This small molecule binds to this protein.
Small molecule (SMILES): Oc1nc(O)nc(O)n1

Sequence of chain 1.C:
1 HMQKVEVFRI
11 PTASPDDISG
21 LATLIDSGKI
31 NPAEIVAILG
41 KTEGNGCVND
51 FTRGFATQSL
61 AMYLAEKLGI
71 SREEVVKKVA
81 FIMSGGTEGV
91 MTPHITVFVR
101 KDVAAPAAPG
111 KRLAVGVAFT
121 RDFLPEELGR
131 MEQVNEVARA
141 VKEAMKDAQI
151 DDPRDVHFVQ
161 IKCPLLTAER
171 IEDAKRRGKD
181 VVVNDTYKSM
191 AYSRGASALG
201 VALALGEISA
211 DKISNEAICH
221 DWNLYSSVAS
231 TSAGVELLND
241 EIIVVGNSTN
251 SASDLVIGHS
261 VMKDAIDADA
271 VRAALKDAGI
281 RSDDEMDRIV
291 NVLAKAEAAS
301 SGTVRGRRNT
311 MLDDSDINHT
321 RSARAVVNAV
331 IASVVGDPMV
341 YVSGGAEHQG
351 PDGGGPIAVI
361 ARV

Sequence of chain 1.B:
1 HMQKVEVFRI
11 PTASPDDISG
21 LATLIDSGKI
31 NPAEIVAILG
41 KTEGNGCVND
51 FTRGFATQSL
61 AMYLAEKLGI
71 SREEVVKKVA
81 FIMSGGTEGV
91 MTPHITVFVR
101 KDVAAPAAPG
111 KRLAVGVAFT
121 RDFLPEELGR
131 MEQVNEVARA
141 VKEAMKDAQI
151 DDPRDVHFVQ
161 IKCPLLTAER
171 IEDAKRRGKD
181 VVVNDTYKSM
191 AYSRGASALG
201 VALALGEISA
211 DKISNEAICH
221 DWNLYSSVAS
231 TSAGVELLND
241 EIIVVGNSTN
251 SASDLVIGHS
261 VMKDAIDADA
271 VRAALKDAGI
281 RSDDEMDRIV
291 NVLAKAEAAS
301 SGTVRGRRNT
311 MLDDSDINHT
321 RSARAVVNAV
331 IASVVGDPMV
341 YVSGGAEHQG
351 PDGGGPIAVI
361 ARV

Binding-site contacts:
Ligand atom OAC contacts residue ALA168 of chain 1.C at 3.3 Å.
Ligand atom OAC contacts residue LEU312 of chain 1.B at 3.8 Å.
Ligand atom CAH contacts residue ASN184 of chain 1.C at 2.9 Å.
Ligand atom CAG contacts residue LEU312 of chain 1.B at 4.1 Å (hydrophobic).
Ligand atom OAB contacts residue SER300 of chain 1.B at 3.5 Å (h-bond).
Ligand atom NAF contacts residue ASP185 of chain 1.C at 4.2 Å.
Ligand atom OAC contacts residue ILE171 of chain 1.C at 3.6 Å.
Ligand atom N6 contacts residue SER300 of chain 1.B at 3.9 Å.
Ligand atom OAC contacts residue THR167 of chain 1.C at 4.4 Å.
Ligand atom OAA contacts residue ASN184 of chain 1.C at 3.4 Å (h-bond).
Ligand atom N6 contacts residue ASN184 of chain 1.C at 3.6 Å (h-bond).
Ligand atom OAB contacts residue ILE171 of chain 1.C at 4.4 Å.
Ligand atom NAE contacts residue ASN184 of chain 1.C at 3.2 Å (h-bond).
Ligand atom NAE contacts residue PDO1 of chain 1.Q at 4.2 Å.
Ligand atom N6 contacts residue LEU312 of chain 1.B at 3.9 Å.
Ligand atom OAC contacts residue THR186 of chain 1.C at 3.2 Å.
Ligand atom OAA contacts residue HIS319 of chain 1.B at 4.5 Å.
Ligand atom NAF contacts residue ASN184 of chain 1.C at 3.4 Å (h-bond).
Ligand atom OAA contacts residue PDO1 of chain 1.Q at 4.5 Å.
Ligand atom CAI contacts residue LEU312 of chain 1.B at 3.7 Å (hydrophobic).
Ligand atom CAI contacts residue ILE171 of chain 1.C at 4.1 Å (hydrophobic).
Ligand atom OAA contacts residue LYS188 of chain 1.B at 3.7 Å.
Ligand atom CAH contacts residue LEU312 of chain 1.B at 4.2 Å (hydrophobic).
Ligand atom N6 contacts residue ILE171 of chain 1.C at 4.1 Å.
Ligand atom OAB contacts residue ASN184 of chain 1.C at 2.6 Å (h-bond).
Ligand atom CAI contacts residue ALA168 of chain 1.C at 4.4 Å (hydrophobic).
Ligand atom NAF contacts residue LEU312 of chain 1.B at 3.9 Å.
Ligand atom OAA contacts residue LEU312 of chain 1.B at 4.2 Å.
Ligand atom CAH contacts residue SER300 of chain 1.B at 3.9 Å.
Ligand atom CAG contacts residue ASN184 of chain 1.C at 3.1 Å.
Ligand atom NAE contacts residue LEU312 of chain 1.B at 4.5 Å.
Ligand atom CAI contacts residue THR186 of chain 1.C at 4.4 Å.
Ligand atom CAI contacts residue ASN184 of chain 1.C at 3.9 Å.